Sequence of chain 1.E:
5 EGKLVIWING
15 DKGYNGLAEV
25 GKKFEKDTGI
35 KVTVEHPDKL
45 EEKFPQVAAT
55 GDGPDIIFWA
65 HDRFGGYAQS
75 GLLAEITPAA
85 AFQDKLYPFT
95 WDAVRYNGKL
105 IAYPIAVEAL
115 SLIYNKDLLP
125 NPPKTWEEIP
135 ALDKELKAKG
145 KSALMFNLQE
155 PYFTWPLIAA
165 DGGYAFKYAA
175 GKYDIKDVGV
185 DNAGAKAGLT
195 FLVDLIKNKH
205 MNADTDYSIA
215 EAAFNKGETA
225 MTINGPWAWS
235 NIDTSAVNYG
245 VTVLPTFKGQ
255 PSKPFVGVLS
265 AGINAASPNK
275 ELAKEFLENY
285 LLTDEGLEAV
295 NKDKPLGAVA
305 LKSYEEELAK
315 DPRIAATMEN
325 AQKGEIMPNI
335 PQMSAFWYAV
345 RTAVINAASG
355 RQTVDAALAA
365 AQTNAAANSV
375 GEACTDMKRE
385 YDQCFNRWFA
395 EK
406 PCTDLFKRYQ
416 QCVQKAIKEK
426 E

Binding-site contacts:
Ligand atom O1 contacts residue TRP231 of chain 1.E at 3.7 Å.
Ligand atom O2 contacts residue ALA64 of chain 1.E at 3.4 Å.
Ligand atom C1 contacts residue TYR156 of chain 1.E at 3.8 Å (hydrophobic).
Ligand atom C1 contacts residue LYS16 of chain 1.E at 3.7 Å.
Ligand atom C2 contacts residue GLU112 of chain 1.E at 3.1 Å.
Ligand atom O5 contacts residue ASP15 of chain 1.E at 3.9 Å.
Ligand atom O3 contacts residue ALA64 of chain 1.E at 3.3 Å.
Ligand atom C2 contacts residue LYS16 of chain 1.E at 3.6 Å.
Ligand atom O4 contacts residue TRP63 of chain 1.E at 3.8 Å.
Ligand atom C1 contacts residue TRP231 of chain 1.E at 3.5 Å (hydrophobic).
Ligand atom O6 contacts residue PRO155 of chain 1.E at 3.4 Å.
Ligand atom O3 contacts residue ARG67 of chain 1.E at 2.6 Å (salt-bridge).
Ligand atom C2 contacts residue ASP66 of chain 1.E at 3.4 Å.
Ligand atom O4 contacts residue ARG345 of chain 1.E at 3.5 Å (salt-bridge).
Ligand atom C4 contacts residue TRP341 of chain 1.E at 3.8 Å (hydrophobic).
Ligand atom C6 contacts residue TRP341 of chain 1.E at 3.6 Å (hydrophobic).
Ligand atom C6 contacts residue GLU154 of chain 1.E at 3.4 Å.
Ligand atom C3 contacts residue ASP66 of chain 1.E at 3.6 Å.
Ligand atom O2 contacts residue LYS16 of chain 1.E at 2.5 Å (salt-bridge).
Ligand atom O5 contacts residue TYR156 of chain 1.E at 3.5 Å.
Ligand atom C6 contacts residue ARG345 of chain 1.E at 3.5 Å.
Ligand atom C4 contacts residue ARG67 of chain 1.E at 3.9 Å.
Ligand atom O3 contacts residue TRP63 of chain 1.E at 3.1 Å (h-bond).
Ligand atom C3 contacts residue ARG67 of chain 1.E at 3.8 Å.
Ligand atom O3 contacts residue GLU112 of chain 1.E at 3.5 Å (salt-bridge).
Ligand atom O6 contacts residue PHE157 of chain 1.E at 3.8 Å.
Ligand atom C2 contacts residue TRP63 of chain 1.E at 3.6 Å (hydrophobic).
Ligand atom C3 contacts residue TRP63 of chain 1.E at 3.4 Å (hydrophobic).
Ligand atom O6 contacts residue TYR156 of chain 1.E at 3.2 Å (h-bond).
Ligand atom O6 contacts residue ARG345 of chain 1.E at 3.5 Å (salt-bridge).
Ligand atom O2 contacts residue GLU112 of chain 1.E at 2.9 Å (salt-bridge).
Ligand atom O1 contacts residue LYS16 of chain 1.E at 2.9 Å (salt-bridge).
Ligand atom C6 contacts residue TYR156 of chain 1.E at 3.8 Å (hydrophobic).
Ligand atom O3 contacts residue ASP66 of chain 1.E at 2.9 Å (salt-bridge).
Ligand atom O4 contacts residue ARG67 of chain 1.E at 3.0 Å (salt-bridge).
Ligand atom O6 contacts residue GLU154 of chain 1.E at 2.5 Å (salt-bridge).
Ligand atom O2 contacts residue ASP66 of chain 1.E at 2.9 Å (salt-bridge).
Ligand atom O1 contacts residue ASP15 of chain 1.E at 2.5 Å (salt-bridge).
Ligand atom O2 contacts residue TRP63 of chain 1.E at 2.5 Å (h-bond).
Ligand atom C1 contacts residue ASP15 of chain 1.E at 3.8 Å.

The small molecule below binds the protein below.
Small molecule (SMILES): OC[C@H]1O[C@H](O[C@H]2[C@H](O)[C@@H](O)[C@@H](O)O[C@@H]2CO)[C@H](O)[C@@H](O)[C@@H]1O